Sequence of chain 4.A:
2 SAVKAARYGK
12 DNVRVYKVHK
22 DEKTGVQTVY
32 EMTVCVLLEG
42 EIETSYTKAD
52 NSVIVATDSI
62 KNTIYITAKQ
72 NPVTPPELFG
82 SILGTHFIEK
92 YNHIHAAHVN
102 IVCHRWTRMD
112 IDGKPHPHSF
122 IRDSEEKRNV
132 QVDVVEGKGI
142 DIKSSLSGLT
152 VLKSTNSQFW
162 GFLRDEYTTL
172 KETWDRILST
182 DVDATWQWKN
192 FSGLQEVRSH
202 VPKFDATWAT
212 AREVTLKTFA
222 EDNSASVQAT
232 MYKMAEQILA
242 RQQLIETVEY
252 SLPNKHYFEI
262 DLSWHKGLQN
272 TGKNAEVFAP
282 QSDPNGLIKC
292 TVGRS

A small-molecule ligand and the protein it binds are described below.
Small molecule (SMILES): O=c1[nH]c(=O)c2nn[nH]c2[nH]1

Sequence of chain 3.A:
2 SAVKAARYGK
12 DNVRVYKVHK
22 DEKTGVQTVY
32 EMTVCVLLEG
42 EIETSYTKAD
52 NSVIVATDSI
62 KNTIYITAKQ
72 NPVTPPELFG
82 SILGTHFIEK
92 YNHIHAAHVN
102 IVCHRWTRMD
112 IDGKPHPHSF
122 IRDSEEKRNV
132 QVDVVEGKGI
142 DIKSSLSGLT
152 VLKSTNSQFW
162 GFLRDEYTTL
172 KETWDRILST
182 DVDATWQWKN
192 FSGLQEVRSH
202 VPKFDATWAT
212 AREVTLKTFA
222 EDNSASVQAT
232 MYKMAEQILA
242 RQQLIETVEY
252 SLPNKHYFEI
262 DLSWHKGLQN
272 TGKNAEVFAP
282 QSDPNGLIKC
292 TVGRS

Binding-site contacts:
Ligand atom N1 contacts residue PHE160 of chain 3.A at 3.5 Å.
Ligand atom N1 contacts residue GLN229 of chain 3.A at 3.0 Å (h-bond).
Ligand atom N3 contacts residue PHE160 of chain 3.A at 3.6 Å.
Ligand atom N7 contacts residue ALA57 of chain 4.A at 3.5 Å.
Ligand atom N8 contacts residue THR58 of chain 4.A at 3.3 Å (h-bond).
Ligand atom N8 contacts residue LEU171 of chain 3.A at 3.8 Å.
Ligand atom O2 contacts residue GLN229 of chain 3.A at 3.8 Å.
Ligand atom N3 contacts residue ASN255 of chain 3.A at 3.4 Å (h-bond).
Ligand atom C6 contacts residue THR58 of chain 4.A at 4.1 Å.
Ligand atom C4 contacts residue ASN255 of chain 3.A at 4.0 Å.
Ligand atom N7 contacts residue PHE160 of chain 3.A at 3.5 Å.
Ligand atom O6 contacts residue PHE160 of chain 3.A at 3.9 Å.
Ligand atom C2 contacts residue ARG177 of chain 3.A at 3.5 Å.
Ligand atom N9 contacts residue ARG177 of chain 3.A at 3.9 Å.
Ligand atom N8 contacts residue ALA57 of chain 4.A at 3.8 Å.
Ligand atom O6 contacts residue THR58 of chain 4.A at 3.8 Å.
Ligand atom N8 contacts residue ASP59 of chain 4.A at 3.8 Å.
Ligand atom C2 contacts residue GLN229 of chain 3.A at 3.8 Å.
Ligand atom O2 contacts residue PHE160 of chain 3.A at 3.9 Å.
Ligand atom C6 contacts residue GLN229 of chain 3.A at 3.7 Å.
Ligand atom C5 contacts residue THR58 of chain 4.A at 4.0 Å.
Ligand atom O2 contacts residue VAL228 of chain 3.A at 2.9 Å (h-bond).
Ligand atom N9 contacts residue LEU171 of chain 3.A at 4.0 Å.
Ligand atom O6 contacts residue GLN229 of chain 3.A at 2.9 Å (h-bond).
Ligand atom O2 contacts residue ASN255 of chain 3.A at 4.1 Å.
Ligand atom O2 contacts residue SER227 of chain 3.A at 3.5 Å.
Ligand atom N9 contacts residue PHE160 of chain 3.A at 3.5 Å.
Ligand atom O6 contacts residue ILE55 of chain 4.A at 3.5 Å.
Ligand atom N7 contacts residue THR58 of chain 4.A at 2.8 Å (h-bond).
Ligand atom N3 contacts residue ARG177 of chain 3.A at 3.0 Å (salt-bridge).
Ligand atom C4 contacts residue ARG177 of chain 3.A at 3.8 Å.
Ligand atom C2 contacts residue VAL228 of chain 3.A at 3.9 Å (hydrophobic).
Ligand atom C2 contacts residue ASN255 of chain 3.A at 3.9 Å.
Ligand atom C5 contacts residue PHE160 of chain 3.A at 3.3 Å (hydrophobic).
Ligand atom N8 contacts residue PHE160 of chain 3.A at 3.5 Å.
Ligand atom C6 contacts residue PHE160 of chain 3.A at 3.4 Å (hydrophobic).
Ligand atom C4 contacts residue PHE160 of chain 3.A at 3.4 Å (hydrophobic).
Ligand atom C2 contacts residue PHE160 of chain 3.A at 3.6 Å (hydrophobic).
Ligand atom O2 contacts residue ARG177 of chain 3.A at 2.9 Å (salt-bridge).
Ligand atom O6 contacts residue TYR9 of chain 4.A at 3.7 Å.